The small molecule below binds the protein below.
Small molecule (SMILES): CC(=O)N[C@H]1[C@H](O[C@H]2[C@H](O)[C@@H](NC(C)=O)CO[C@@H]2CO)O[C@H](CO)[C@@H](O)[C@@H]1O

Binding-site contacts:
Ligand atom C4 contacts residue ASN19 of chain 26.BA at 4.4 Å.
Ligand atom C8 contacts residue TYR17 of chain 26.BA at 4.4 Å (hydrophobic).
Ligand atom N2 contacts residue ASN19 of chain 26.BA at 3.2 Å (h-bond).
Ligand atom O7 contacts residue ASN19 of chain 26.BA at 4.2 Å.
Ligand atom O5 contacts residue ASN19 of chain 26.BA at 2.5 Å (h-bond).
Ligand atom C5 contacts residue ASN19 of chain 26.BA at 3.5 Å.
Ligand atom C1 contacts residue ASN19 of chain 26.BA at 1.6 Å.
Ligand atom C2 contacts residue ASN19 of chain 26.BA at 2.9 Å.
Ligand atom C3 contacts residue ASN19 of chain 26.BA at 4.0 Å.
Ligand atom C7 contacts residue ASN19 of chain 26.BA at 3.8 Å.

Sequence of chain 26.BA:
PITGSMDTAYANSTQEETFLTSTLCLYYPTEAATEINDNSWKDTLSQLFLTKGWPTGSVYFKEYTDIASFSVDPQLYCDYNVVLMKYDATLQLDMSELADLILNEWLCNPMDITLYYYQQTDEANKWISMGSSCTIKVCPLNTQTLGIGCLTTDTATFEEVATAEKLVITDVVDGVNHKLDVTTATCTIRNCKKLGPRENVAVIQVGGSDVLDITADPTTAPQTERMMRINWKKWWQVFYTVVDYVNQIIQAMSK